A protein and the small-molecule ligand that binds it are described below.
Small molecule (SMILES): O=c1[nH]cc(F)c(=O)[nH]1

Binding-site contacts:
Ligand atom O2 contacts residue LYS230 of chain 1.C at 3.6 Å (salt-bridge).
Ligand atom C4 contacts residue THR106 of chain 1.C at 3.2 Å.
Ligand atom O2 contacts residue HIS137 of chain 1.C at 3.7 Å.
Ligand atom C5 contacts residue THR106 of chain 1.C at 3.4 Å.
Ligand atom N1 contacts residue ZN1 of chain 1.K at 2.5 Å.
Ligand atom C2 contacts residue THR105 of chain 1.C at 3.5 Å.
Ligand atom C4 contacts residue THR105 of chain 1.C at 3.2 Å.
Ligand atom N1 contacts residue HIS16 of chain 1.C at 2.9 Å (h-bond).
Ligand atom F5 contacts residue HIS262 of chain 1.C at 3.6 Å.
Ligand atom C6 contacts residue ZN1 of chain 1.K at 3.7 Å.
Ligand atom F5 contacts residue ARG18 of chain 1.C at 2.8 Å.
Ligand atom O4 contacts residue ALA275 of chain 1.C at 2.4 Å (h-bond).
Ligand atom N1 contacts residue ASP258 of chain 1.C at 3.6 Å.
Ligand atom O4 contacts residue THR106 of chain 1.C at 2.7 Å (h-bond).
Ligand atom N1 contacts residue KCX98 of chain 1.C at 3.3 Å (h-bond).
Ligand atom C2 contacts residue ZN1 of chain 1.L at 3.2 Å.
Ligand atom O2 contacts residue ASP258 of chain 1.C at 3.2 Å (salt-bridge).
Ligand atom C4 contacts residue ALA275 of chain 1.C at 3.4 Å (hydrophobic).
Ligand atom C5 contacts residue ASN43 of chain 1.C at 4.0 Å.
Ligand atom N1 contacts residue ZN1 of chain 1.L at 4.0 Å.
Ligand atom N3 contacts residue THR105 of chain 1.C at 2.7 Å (h-bond).
Ligand atom N3 contacts residue LYS230 of chain 1.C at 3.8 Å.
Ligand atom F5 contacts residue THR106 of chain 1.C at 3.1 Å.
Ligand atom C2 contacts residue ASP258 of chain 1.C at 3.6 Å.
Ligand atom C5 contacts residue ALA260 of chain 1.C at 3.8 Å (hydrophobic).
Ligand atom F5 contacts residue ALA260 of chain 1.C at 3.8 Å.
Ligand atom O4 contacts residue GLY276 of chain 1.C at 3.8 Å.
Ligand atom N1 contacts residue ASN43 of chain 1.C at 4.0 Å.
Ligand atom O2 contacts residue KCX98 of chain 1.C at 3.6 Å.
Ligand atom C6 contacts residue ASN43 of chain 1.C at 3.3 Å.
Ligand atom C2 contacts residue ZN1 of chain 1.K at 3.0 Å.
Ligand atom O4 contacts residue THR105 of chain 1.C at 3.4 Å (h-bond).
Ligand atom O2 contacts residue THR105 of chain 1.C at 3.8 Å.
Ligand atom O2 contacts residue ZN1 of chain 1.K at 2.8 Å.
Ligand atom C6 contacts residue HIS16 of chain 1.C at 3.1 Å.
Ligand atom C5 contacts residue ARG18 of chain 1.C at 3.9 Å.
Ligand atom C2 contacts residue KCX98 of chain 1.C at 4.0 Å.
Ligand atom O2 contacts residue ZN1 of chain 1.L at 2.1 Å.
Ligand atom O2 contacts residue HIS180 of chain 1.C at 3.6 Å.
Ligand atom F5 contacts residue ALA275 of chain 1.C at 3.9 Å.

Sequence of chain 1.C:
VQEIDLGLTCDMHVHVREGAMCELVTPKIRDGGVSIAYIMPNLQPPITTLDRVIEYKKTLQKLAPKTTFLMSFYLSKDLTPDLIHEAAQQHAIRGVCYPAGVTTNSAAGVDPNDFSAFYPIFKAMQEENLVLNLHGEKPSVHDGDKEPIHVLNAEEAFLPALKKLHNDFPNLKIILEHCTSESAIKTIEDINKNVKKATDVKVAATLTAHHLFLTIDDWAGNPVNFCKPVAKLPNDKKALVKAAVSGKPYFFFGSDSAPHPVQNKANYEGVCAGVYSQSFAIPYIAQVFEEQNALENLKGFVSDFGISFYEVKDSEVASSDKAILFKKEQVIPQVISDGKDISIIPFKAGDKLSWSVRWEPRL